Binding-site contacts:
Ligand atom O6 contacts residue GLN27 of chain 1.C at 4.0 Å.
Ligand atom C2 contacts residue ASN21 of chain 1.C at 2.4 Å.
Ligand atom O5 contacts residue ASN21 of chain 1.C at 2.4 Å (h-bond).
Ligand atom O5 contacts residue LYS24 of chain 1.C at 3.7 Å.
Ligand atom C5 contacts residue ASN21 of chain 1.C at 3.7 Å.
Ligand atom C4 contacts residue ASN21 of chain 1.C at 4.2 Å.
Ligand atom C8 contacts residue ASN21 of chain 1.C at 3.9 Å.
Ligand atom O6 contacts residue LYS24 of chain 1.C at 4.1 Å.
Ligand atom C3 contacts residue ASN21 of chain 1.C at 3.8 Å.
Ligand atom C1 contacts residue ASN21 of chain 1.C at 1.4 Å.
Ligand atom C1 contacts residue LYS24 of chain 1.C at 4.0 Å.
Ligand atom C1 contacts residue THR23 of chain 1.C at 4.1 Å.
Ligand atom N2 contacts residue ASN21 of chain 1.C at 2.9 Å (h-bond).
Ligand atom C7 contacts residue ASN21 of chain 1.C at 3.5 Å.
Ligand atom O7 contacts residue ASN21 of chain 1.C at 3.9 Å.
Ligand atom N2 contacts residue THR23 of chain 1.C at 4.3 Å.

Sequence of chain 1.C:
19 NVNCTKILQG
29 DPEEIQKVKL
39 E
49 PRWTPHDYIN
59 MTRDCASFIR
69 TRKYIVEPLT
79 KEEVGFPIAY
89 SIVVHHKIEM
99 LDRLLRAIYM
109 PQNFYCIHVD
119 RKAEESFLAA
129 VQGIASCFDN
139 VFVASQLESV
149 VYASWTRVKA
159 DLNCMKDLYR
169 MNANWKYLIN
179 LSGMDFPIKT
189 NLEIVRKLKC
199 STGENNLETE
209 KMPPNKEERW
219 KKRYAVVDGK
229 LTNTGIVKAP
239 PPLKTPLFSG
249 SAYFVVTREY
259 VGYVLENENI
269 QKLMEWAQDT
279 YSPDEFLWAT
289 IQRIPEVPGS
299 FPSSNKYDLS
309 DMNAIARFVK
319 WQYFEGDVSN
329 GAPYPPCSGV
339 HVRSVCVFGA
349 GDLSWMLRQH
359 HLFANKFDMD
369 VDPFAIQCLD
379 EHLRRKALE

A small-molecule ligand and the protein it binds are described below.
Small molecule (SMILES): CC(=O)N[C@@H]1[C@@H](O)[C@H](O)[C@@H](CO)O[C@H]1O